Sequence of chain 2.B:
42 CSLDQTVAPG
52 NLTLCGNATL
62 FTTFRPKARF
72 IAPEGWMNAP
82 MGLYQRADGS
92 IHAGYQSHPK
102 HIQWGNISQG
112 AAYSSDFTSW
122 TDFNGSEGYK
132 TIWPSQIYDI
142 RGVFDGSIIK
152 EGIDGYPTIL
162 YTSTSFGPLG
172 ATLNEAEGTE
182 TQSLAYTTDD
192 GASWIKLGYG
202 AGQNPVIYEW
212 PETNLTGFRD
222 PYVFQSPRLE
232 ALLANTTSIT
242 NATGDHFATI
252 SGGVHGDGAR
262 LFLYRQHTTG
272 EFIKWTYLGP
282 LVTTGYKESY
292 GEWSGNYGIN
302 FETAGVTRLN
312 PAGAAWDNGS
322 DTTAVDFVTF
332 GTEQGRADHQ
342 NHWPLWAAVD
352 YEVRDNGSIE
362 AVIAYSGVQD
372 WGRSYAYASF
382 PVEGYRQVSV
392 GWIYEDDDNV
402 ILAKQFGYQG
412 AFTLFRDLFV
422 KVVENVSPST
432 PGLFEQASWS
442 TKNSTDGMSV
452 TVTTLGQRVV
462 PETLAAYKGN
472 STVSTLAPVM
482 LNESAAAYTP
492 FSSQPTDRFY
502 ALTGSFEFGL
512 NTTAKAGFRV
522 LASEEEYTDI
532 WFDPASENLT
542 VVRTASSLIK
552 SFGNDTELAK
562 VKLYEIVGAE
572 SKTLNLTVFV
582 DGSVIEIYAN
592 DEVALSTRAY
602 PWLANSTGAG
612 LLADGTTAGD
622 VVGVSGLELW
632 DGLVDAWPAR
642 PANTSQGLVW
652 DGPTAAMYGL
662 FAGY

A small-molecule ligand and the protein it binds are described below.
Small molecule (SMILES): CC(=O)N[C@@H]1[C@@H](O)[C@H](O)[C@@H](CO)O[C@H]1O

Binding-site contacts:
Ligand atom C5 contacts residue LEU55 of chain 2.B at 4.4 Å (hydrophobic).
Ligand atom C1 contacts residue THR54 of chain 2.B at 3.4 Å.
Ligand atom O5 contacts residue THR54 of chain 2.B at 3.4 Å (h-bond).
Ligand atom C6 contacts residue THR54 of chain 2.B at 3.9 Å.
Ligand atom C1 contacts residue ASN52 of chain 2.B at 1.4 Å.
Ligand atom C5 contacts residue THR54 of chain 2.B at 3.4 Å.
Ligand atom C7 contacts residue ASN52 of chain 2.B at 3.5 Å.
Ligand atom O5 contacts residue LEU55 of chain 2.B at 3.7 Å.
Ligand atom C3 contacts residue ASN52 of chain 2.B at 3.8 Å.
Ligand atom N2 contacts residue ASN52 of chain 2.B at 3.1 Å (h-bond).
Ligand atom C4 contacts residue ASN52 of chain 2.B at 4.2 Å.
Ligand atom O5 contacts residue ASN52 of chain 2.B at 2.3 Å (h-bond).
Ligand atom O6 contacts residue THR54 of chain 2.B at 3.1 Å (h-bond).
Ligand atom C6 contacts residue LEU55 of chain 2.B at 3.7 Å (hydrophobic).
Ligand atom C2 contacts residue ASN52 of chain 2.B at 2.5 Å.
Ligand atom O6 contacts residue LEU55 of chain 2.B at 3.8 Å.
Ligand atom C5 contacts residue ASN52 of chain 2.B at 3.6 Å.
Ligand atom O7 contacts residue ASN52 of chain 2.B at 3.5 Å (h-bond).